Sequence of chain 1.Q:
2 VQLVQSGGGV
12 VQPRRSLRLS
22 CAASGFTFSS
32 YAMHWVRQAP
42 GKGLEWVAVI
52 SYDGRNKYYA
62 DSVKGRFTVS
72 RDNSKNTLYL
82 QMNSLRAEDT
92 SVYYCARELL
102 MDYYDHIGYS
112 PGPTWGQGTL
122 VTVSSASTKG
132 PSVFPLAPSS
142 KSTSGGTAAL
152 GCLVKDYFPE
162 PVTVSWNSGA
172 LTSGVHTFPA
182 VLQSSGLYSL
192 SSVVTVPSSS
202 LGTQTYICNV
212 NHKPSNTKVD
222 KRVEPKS

This protein binds this small molecule.
Small molecule (SMILES): CC(=O)N[C@H]1[C@H](O[C@H]2[C@H](O)[C@@H](NC(C)=O)CO[C@@H]2CO)O[C@H](CO)[C@@H](O[C@@H]2O[C@H](CO)[C@@H](O)[C@H](O)[C@@H]2O)[C@@H]1O

Sequence of chain 1.E:
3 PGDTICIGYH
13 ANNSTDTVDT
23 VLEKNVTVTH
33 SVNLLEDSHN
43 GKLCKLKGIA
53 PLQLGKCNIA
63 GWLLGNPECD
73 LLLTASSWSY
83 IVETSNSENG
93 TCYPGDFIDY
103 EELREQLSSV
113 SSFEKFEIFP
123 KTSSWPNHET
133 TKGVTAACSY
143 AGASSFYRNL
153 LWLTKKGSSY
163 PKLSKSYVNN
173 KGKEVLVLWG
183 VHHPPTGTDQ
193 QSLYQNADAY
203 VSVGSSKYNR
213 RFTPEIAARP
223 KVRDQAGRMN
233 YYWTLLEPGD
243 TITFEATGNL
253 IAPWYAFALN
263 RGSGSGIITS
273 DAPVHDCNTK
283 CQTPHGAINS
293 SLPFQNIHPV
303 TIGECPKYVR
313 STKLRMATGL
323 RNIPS

Binding-site contacts:
Ligand atom C5 contacts residue ASN91 of chain 1.E at 3.7 Å.
Ligand atom C2 contacts residue ASN91 of chain 1.E at 2.2 Å.
Ligand atom C1 contacts residue GLU70 of chain 1.E at 4.3 Å.
Ligand atom O7 contacts residue ARG225 of chain 1.E at 4.2 Å.
Ligand atom C7 contacts residue ASN68 of chain 1.E at 4.1 Å.
Ligand atom O5 contacts residue GLU90 of chain 1.E at 4.4 Å.
Ligand atom C7 contacts residue CYS94 of chain 1.E at 4.2 Å (hydrophobic).
Ligand atom O6 contacts residue ARG225 of chain 1.E at 4.1 Å.
Ligand atom O7 contacts residue CYS94 of chain 1.E at 3.7 Å.
Ligand atom O6 contacts residue GLU90 of chain 1.E at 3.1 Å (salt-bridge).
Ligand atom C5 contacts residue ARG225 of chain 1.E at 4.2 Å.
Ligand atom O7 contacts residue GLU70 of chain 1.E at 4.3 Å.
Ligand atom C8 contacts residue SER141 of chain 1.E at 3.5 Å.
Ligand atom C7 contacts residue ARG225 of chain 1.E at 3.7 Å.
Ligand atom C6 contacts residue ARG225 of chain 1.E at 3.6 Å.
Ligand atom O6 contacts residue ARG56 of chain 1.Q at 4.4 Å.
Ligand atom N2 contacts residue GLU70 of chain 1.E at 3.7 Å.
Ligand atom C1 contacts residue ASN91 of chain 1.E at 1.4 Å.
Ligand atom C2 contacts residue ARG225 of chain 1.E at 4.1 Å.
Ligand atom C4 contacts residue ARG225 of chain 1.E at 4.4 Å.
Ligand atom O4 contacts residue ARG56 of chain 1.Q at 3.5 Å (salt-bridge).
Ligand atom O3 contacts residue ARG225 of chain 1.E at 2.7 Å (salt-bridge).
Ligand atom C7 contacts residue ASN91 of chain 1.E at 3.2 Å.
Ligand atom C3 contacts residue ASN91 of chain 1.E at 3.7 Å.
Ligand atom O7 contacts residue ASN91 of chain 1.E at 3.0 Å (h-bond).
Ligand atom O5 contacts residue ASN91 of chain 1.E at 2.4 Å (h-bond).
Ligand atom C4 contacts residue ASN91 of chain 1.E at 4.2 Å.
Ligand atom N2 contacts residue ASN91 of chain 1.E at 2.7 Å (h-bond).
Ligand atom C7 contacts residue GLU70 of chain 1.E at 4.0 Å.
Ligand atom C6 contacts residue GLU90 of chain 1.E at 3.6 Å.
Ligand atom N2 contacts residue ARG225 of chain 1.E at 4.1 Å.
Ligand atom C8 contacts residue ARG225 of chain 1.E at 3.3 Å.
Ligand atom C8 contacts residue ALA139 of chain 1.E at 3.6 Å (hydrophobic).
Ligand atom O7 contacts residue ASN68 of chain 1.E at 3.0 Å (h-bond).
Ligand atom C8 contacts residue CYS94 of chain 1.E at 4.0 Å (hydrophobic).
Ligand atom C3 contacts residue ARG225 of chain 1.E at 3.9 Å.
Ligand atom C8 contacts residue CYS140 of chain 1.E at 4.0 Å (hydrophobic).
Ligand atom O5 contacts residue ARG225 of chain 1.E at 3.8 Å.